Sequence of chain 1.H:
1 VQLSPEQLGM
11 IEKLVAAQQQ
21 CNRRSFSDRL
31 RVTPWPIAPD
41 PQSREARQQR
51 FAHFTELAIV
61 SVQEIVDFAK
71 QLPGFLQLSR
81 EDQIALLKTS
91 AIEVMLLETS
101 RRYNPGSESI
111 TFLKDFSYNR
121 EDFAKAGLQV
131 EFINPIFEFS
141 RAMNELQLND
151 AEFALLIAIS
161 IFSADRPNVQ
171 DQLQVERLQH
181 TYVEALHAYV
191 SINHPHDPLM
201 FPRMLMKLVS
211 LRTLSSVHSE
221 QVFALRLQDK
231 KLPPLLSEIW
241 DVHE

Binding-site contacts:
Ligand atom O21 contacts residue THR55 of chain 1.H at 3.3 Å.
Ligand atom C24 contacts residue PHE123 of chain 1.H at 3.9 Å (hydrophobic).
Ligand atom C25 contacts residue LEU96 of chain 1.H at 3.8 Å (hydrophobic).
Ligand atom C19 contacts residue PHE51 of chain 1.H at 3.7 Å (hydrophobic).
Ligand atom C17 contacts residue LEU128 of chain 1.H at 3.7 Å (hydrophobic).
Ligand atom C29 contacts residue PHE112 of chain 1.H at 3.5 Å (hydrophobic).
Ligand atom C26 contacts residue LEU96 of chain 1.H at 3.8 Å (hydrophobic).
Ligand atom C25 contacts residue ILE136 of chain 1.H at 3.9 Å (hydrophobic).
Ligand atom C6 contacts residue ALA58 of chain 1.H at 3.9 Å (hydrophobic).
Ligand atom C16 contacts residue LEU128 of chain 1.H at 3.7 Å (hydrophobic).
Ligand atom C17 contacts residue GLY127 of chain 1.H at 3.3 Å.
Ligand atom C23 contacts residue PHE54 of chain 1.H at 3.6 Å (hydrophobic).
Ligand atom C4 contacts residue SER61 of chain 1.H at 3.9 Å.
Ligand atom O2 contacts residue PHE112 of chain 1.H at 3.5 Å.
Ligand atom C15 contacts residue LEU128 of chain 1.H at 3.9 Å (hydrophobic).
Ligand atom O11 contacts residue PHE132 of chain 1.H at 3.9 Å.
Ligand atom C5 contacts residue ALA58 of chain 1.H at 3.7 Å (hydrophobic).
Ligand atom C24 contacts residue THR99 of chain 1.H at 3.9 Å.
Ligand atom C5 contacts residue MET95 of chain 1.H at 3.8 Å (hydrophobic).
Ligand atom C16 contacts residue GLN221 of chain 1.H at 3.4 Å.
Ligand atom C17 contacts residue LEU225 of chain 1.H at 3.9 Å (hydrophobic).
Ligand atom C13 contacts residue TRP240 of chain 1.H at 3.5 Å (hydrophobic).
Ligand atom C1 contacts residue PHE112 of chain 1.H at 3.9 Å (hydrophobic).
Ligand atom C1 contacts residue SER61 of chain 1.H at 3.9 Å.
Ligand atom C25 contacts residue THR99 of chain 1.H at 3.7 Å.
Ligand atom C20 contacts residue ALA58 of chain 1.H at 3.9 Å (hydrophobic).
Ligand atom C18 contacts residue PHE51 of chain 1.H at 3.5 Å (hydrophobic).
Ligand atom C6 contacts residue PHE54 of chain 1.H at 3.8 Å (hydrophobic).
Ligand atom N7 contacts residue PHE54 of chain 1.H at 3.2 Å (h-bond).
Ligand atom N7 contacts residue ALA58 of chain 1.H at 3.6 Å.
Ligand atom O21 contacts residue PHE54 of chain 1.H at 3.5 Å (h-bond).
Ligand atom C15 contacts residue GLN221 of chain 1.H at 3.9 Å.
Ligand atom N12 contacts residue TRP240 of chain 1.H at 3.8 Å.
Ligand atom O21 contacts residue ALA58 of chain 1.H at 3.6 Å.
Ligand atom C3 contacts residue PHE112 of chain 1.H at 3.8 Å (hydrophobic).
Ligand atom C8 contacts residue PHE54 of chain 1.H at 3.6 Å (hydrophobic).
Ligand atom C18 contacts residue LEU128 of chain 1.H at 3.6 Å (hydrophobic).
Ligand atom O11 contacts residue HIS218 of chain 1.H at 3.4 Å.
Ligand atom C28 contacts residue PHE54 of chain 1.H at 3.8 Å (hydrophobic).
Ligand atom C8 contacts residue ALA58 of chain 1.H at 4.0 Å (hydrophobic).

A protein and the small-molecule ligand that binds it are described below.
Small molecule (SMILES): COc1ccc(NC2=C(c3ccccc3)C(=O)N(Cc3ccccc3)C2=O)cc1